Binding-site contacts:
Ligand atom O3' contacts residue PRO67 of chain 1.I at 3.5 Å.
Ligand atom O3' contacts residue SO41 of chain 1.IA at 2.6 Å (h-bond).
Ligand atom C5' contacts residue HIS130 of chain 1.G at 3.2 Å.
Ligand atom C1' contacts residue ALA92 of chain 1.I at 3.4 Å (hydrophobic).
Ligand atom N7 contacts residue ASP214 of chain 1.I at 2.5 Å (salt-bridge).
Ligand atom C5 contacts residue ILE188 of chain 1.I at 3.8 Å (hydrophobic).
Ligand atom O2' contacts residue SO41 of chain 1.IA at 2.7 Å (h-bond).
Ligand atom N1 contacts residue PHE170 of chain 1.I at 3.6 Å.
Ligand atom S5' contacts residue VAL228 of chain 1.I at 3.8 Å.
Ligand atom C4 contacts residue ILE188 of chain 1.I at 3.8 Å (hydrophobic).
Ligand atom C8 contacts residue THR213 of chain 1.I at 3.8 Å.
Ligand atom N3 contacts residue GLY189 of chain 1.I at 3.5 Å.
Ligand atom N6 contacts residue ILE188 of chain 1.I at 3.5 Å.
Ligand atom O2' contacts residue MET190 of chain 1.I at 3.0 Å (h-bond).
Ligand atom CS contacts residue SER16 of chain 1.I at 3.5 Å.
Ligand atom N6 contacts residue GLY94 of chain 1.I at 3.7 Å.
Ligand atom C5 contacts residue ASP214 of chain 1.I at 3.7 Å.
Ligand atom C4 contacts residue PHE170 of chain 1.I at 3.8 Å (hydrophobic).
Ligand atom C2' contacts residue SO41 of chain 1.IA at 3.7 Å.
Ligand atom O2' contacts residue GLY189 of chain 1.I at 3.8 Å.
Ligand atom C6 contacts residue ASP216 of chain 1.I at 3.8 Å.
Ligand atom N6 contacts residue ASP216 of chain 1.I at 2.9 Å (salt-bridge).
Ligand atom S5' contacts residue HIS130 of chain 1.G at 3.8 Å.
Ligand atom C5 contacts residue GLY94 of chain 1.I at 3.6 Å.
Ligand atom N7 contacts residue VAL93 of chain 1.I at 3.6 Å.
Ligand atom N1 contacts residue ILE188 of chain 1.I at 3.7 Å.
Ligand atom N7 contacts residue GLY94 of chain 1.I at 3.3 Å (h-bond).
Ligand atom C5 contacts residue PHE170 of chain 1.I at 3.8 Å (hydrophobic).
Ligand atom C6 contacts residue ILE188 of chain 1.I at 3.7 Å (hydrophobic).
Ligand atom C8 contacts residue ALA92 of chain 1.I at 3.8 Å (hydrophobic).
Ligand atom C3' contacts residue SO41 of chain 1.IA at 3.4 Å.
Ligand atom C8 contacts residue ASP214 of chain 1.I at 3.3 Å.
Ligand atom N6 contacts residue ASP214 of chain 1.I at 2.9 Å (salt-bridge).
Ligand atom C2 contacts residue MET190 of chain 1.I at 3.7 Å (hydrophobic).
Ligand atom N3 contacts residue MET190 of chain 1.I at 3.6 Å.
Ligand atom C4' contacts residue SO41 of chain 1.IA at 3.6 Å.
Ligand atom C2' contacts residue MET190 of chain 1.I at 3.8 Å (hydrophobic).
Ligand atom C8 contacts residue VAL228 of chain 1.I at 3.7 Å (hydrophobic).
Ligand atom N9 contacts residue ALA92 of chain 1.I at 3.7 Å.
Ligand atom O3' contacts residue HIS59 of chain 1.I at 3.6 Å.

Sequence of chain 1.G:
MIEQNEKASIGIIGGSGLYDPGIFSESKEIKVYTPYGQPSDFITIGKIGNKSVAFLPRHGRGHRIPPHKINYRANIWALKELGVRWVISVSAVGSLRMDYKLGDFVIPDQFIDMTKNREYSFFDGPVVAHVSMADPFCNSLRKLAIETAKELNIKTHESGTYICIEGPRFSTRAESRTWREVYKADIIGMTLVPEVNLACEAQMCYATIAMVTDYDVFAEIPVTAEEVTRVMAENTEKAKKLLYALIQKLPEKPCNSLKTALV

The small molecule below binds the protein below.
Small molecule (SMILES): CSC[C@H]1O[C@@H](n2cnc3c(N)ncnc32)[C@H](O)[C@@H]1O

Sequence of chain 1.I:
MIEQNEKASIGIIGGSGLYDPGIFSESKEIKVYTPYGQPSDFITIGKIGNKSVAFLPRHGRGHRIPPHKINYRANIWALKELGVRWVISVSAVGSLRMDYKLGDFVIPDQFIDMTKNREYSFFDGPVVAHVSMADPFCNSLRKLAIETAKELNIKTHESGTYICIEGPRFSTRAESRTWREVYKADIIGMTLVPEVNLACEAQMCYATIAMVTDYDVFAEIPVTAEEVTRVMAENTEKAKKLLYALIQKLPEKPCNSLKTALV